A protein and the small-molecule ligand that binds it are described below.
Small molecule (SMILES): N[C@@H](Cc1nsnc1O)C(=O)O

Binding-site contacts:
Ligand atom C contacts residue THR91 of chain 1.A at 3.7 Å.
Ligand atom SE1 contacts residue GLU193 of chain 1.A at 3.4 Å (salt-bridge).
Ligand atom O contacts residue SER142 of chain 1.A at 2.9 Å (h-bond).
Ligand atom OXT contacts residue SER142 of chain 1.A at 4.0 Å.
Ligand atom C contacts residue TYR61 of chain 1.A at 3.6 Å (hydrophobic).
Ligand atom N contacts residue TYR220 of chain 1.A at 3.9 Å.
Ligand atom OXT contacts residue LEU90 of chain 1.A at 3.6 Å.
Ligand atom O contacts residue GLY141 of chain 1.A at 3.3 Å.
Ligand atom O contacts residue ARG96 of chain 1.A at 2.6 Å (salt-bridge).
Ligand atom NE2 contacts residue GLU193 of chain 1.A at 3.4 Å.
Ligand atom OXT contacts residue TYR61 of chain 1.A at 3.3 Å.
Ligand atom O contacts residue TYR61 of chain 1.A at 3.4 Å.
Ligand atom NE2 contacts residue THR143 of chain 1.A at 3.6 Å (h-bond).
Ligand atom C contacts residue SER142 of chain 1.A at 3.4 Å.
Ligand atom CA contacts residue SER142 of chain 1.A at 3.3 Å.
Ligand atom CD2 contacts residue THR143 of chain 1.A at 3.3 Å.
Ligand atom OXT contacts residue ARG96 of chain 1.A at 2.9 Å (salt-bridge).
Ligand atom SE1 contacts residue LEU192 of chain 1.A at 4.1 Å.
Ligand atom CA contacts residue GLU193 of chain 1.A at 3.5 Å.
Ligand atom OD2 contacts residue THR143 of chain 1.A at 2.6 Å (h-bond).
Ligand atom N contacts residue THR91 of chain 1.A at 3.0 Å (h-bond).
Ligand atom OXT contacts residue THR91 of chain 1.A at 2.9 Å (h-bond).
Ligand atom ND1 contacts residue TYR61 of chain 1.A at 4.0 Å.
Ligand atom CD2 contacts residue LEU138 of chain 1.A at 4.1 Å (hydrophobic).
Ligand atom N contacts residue PRO89 of chain 1.A at 3.0 Å (h-bond).
Ligand atom CB contacts residue LEU138 of chain 1.A at 3.9 Å (hydrophobic).
Ligand atom C contacts residue ARG96 of chain 1.A at 3.3 Å.
Ligand atom CG contacts residue GLU193 of chain 1.A at 3.4 Å.
Ligand atom N contacts residue GLU193 of chain 1.A at 2.7 Å (salt-bridge).
Ligand atom ND1 contacts residue MET196 of chain 1.A at 3.2 Å.
Ligand atom CA contacts residue THR91 of chain 1.A at 3.5 Å.
Ligand atom ND1 contacts residue GLU193 of chain 1.A at 3.0 Å (salt-bridge).
Ligand atom CG contacts residue LEU138 of chain 1.A at 3.9 Å (hydrophobic).
Ligand atom CB contacts residue TYR61 of chain 1.A at 3.5 Å (hydrophobic).
Ligand atom CB contacts residue GLU193 of chain 1.A at 4.1 Å.
Ligand atom OXT contacts residue PRO89 of chain 1.A at 3.6 Å.
Ligand atom N contacts residue TYR61 of chain 1.A at 4.0 Å.
Ligand atom SE1 contacts residue MET196 of chain 1.A at 3.4 Å.
Ligand atom CD2 contacts residue GLU193 of chain 1.A at 3.8 Å.
Ligand atom NE2 contacts residue LEU192 of chain 1.A at 3.7 Å.

Sequence of chain 1.A:
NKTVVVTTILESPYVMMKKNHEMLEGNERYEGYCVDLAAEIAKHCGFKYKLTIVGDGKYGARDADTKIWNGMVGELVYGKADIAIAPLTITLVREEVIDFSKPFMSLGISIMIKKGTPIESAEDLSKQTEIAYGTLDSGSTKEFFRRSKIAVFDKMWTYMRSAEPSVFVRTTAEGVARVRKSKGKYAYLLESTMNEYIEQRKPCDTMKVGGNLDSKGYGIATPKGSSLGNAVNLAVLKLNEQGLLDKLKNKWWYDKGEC